Sequence of chain 1.F:
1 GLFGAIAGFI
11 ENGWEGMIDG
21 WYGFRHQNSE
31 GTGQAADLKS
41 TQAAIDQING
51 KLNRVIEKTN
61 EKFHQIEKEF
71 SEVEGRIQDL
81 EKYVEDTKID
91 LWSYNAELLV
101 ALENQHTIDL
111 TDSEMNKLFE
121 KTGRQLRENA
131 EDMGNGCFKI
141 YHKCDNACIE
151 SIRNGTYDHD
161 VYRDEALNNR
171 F

This protein binds this small molecule.
Small molecule (SMILES): CC(=O)N[C@@H]1[C@@H](O)[C@H](O)[C@@H](CO)O[C@H]1O

Binding-site contacts:
Ligand atom O6 contacts residue ALA147 of chain 1.F at 2.6 Å (h-bond).
Ligand atom C8 contacts residue ASN154 of chain 1.F at 4.4 Å.
Ligand atom C6 contacts residue ALA147 of chain 1.F at 4.0 Å (hydrophobic).
Ligand atom C4 contacts residue ASN154 of chain 1.F at 4.2 Å.
Ligand atom N2 contacts residue THR156 of chain 1.F at 4.2 Å.
Ligand atom O5 contacts residue GLU150 of chain 1.F at 3.6 Å.
Ligand atom C1 contacts residue THR156 of chain 1.F at 3.7 Å.
Ligand atom O7 contacts residue ASN154 of chain 1.F at 3.2 Å (h-bond).
Ligand atom O6 contacts residue GLU150 of chain 1.F at 3.8 Å.
Ligand atom C3 contacts residue ASN154 of chain 1.F at 3.8 Å.
Ligand atom C7 contacts residue ASN154 of chain 1.F at 3.2 Å.
Ligand atom O5 contacts residue SER151 of chain 1.F at 4.4 Å.
Ligand atom O6 contacts residue SER151 of chain 1.F at 3.8 Å.
Ligand atom C2 contacts residue ASN154 of chain 1.F at 2.5 Å.
Ligand atom O5 contacts residue ASN154 of chain 1.F at 2.4 Å (h-bond).
Ligand atom N2 contacts residue ASN154 of chain 1.F at 2.9 Å (h-bond).
Ligand atom C1 contacts residue GLU150 of chain 1.F at 4.4 Å.
Ligand atom C6 contacts residue GLU150 of chain 1.F at 4.0 Å.
Ligand atom C5 contacts residue ASN154 of chain 1.F at 3.7 Å.
Ligand atom C1 contacts residue ASN154 of chain 1.F at 1.4 Å.